Binding-site contacts:
Ligand atom C14 contacts residue LEU124 of chain 1.A at 3.8 Å (hydrophobic).
Ligand atom C21 contacts residue LEU83 of chain 1.A at 4.2 Å (hydrophobic).
Ligand atom O28 contacts residue LEU83 of chain 1.A at 3.9 Å.
Ligand atom C6 contacts residue HIS220 of chain 1.A at 3.4 Å.
Ligand atom C19 contacts residue PHE100 of chain 1.A at 3.9 Å (hydrophobic).
Ligand atom C13 contacts residue MET117 of chain 1.A at 3.9 Å (hydrophobic).
Ligand atom C13 contacts residue ILE120 of chain 1.A at 3.7 Å (hydrophobic).
Ligand atom C14 contacts residue MET117 of chain 1.A at 3.5 Å (hydrophobic).
Ligand atom C19 contacts residue LEU87 of chain 1.A at 4.1 Å (hydrophobic).
Ligand atom O12 contacts residue LEU221 of chain 1.A at 3.1 Å.
Ligand atom C11 contacts residue LEU42 of chain 1.A at 3.8 Å (hydrophobic).
Ligand atom C18 contacts residue PHE100 of chain 1.A at 4.1 Å (hydrophobic).
Ligand atom O12 contacts residue HIS220 of chain 1.A at 2.7 Å (h-bond).
Ligand atom C23 contacts residue LEU42 of chain 1.A at 3.3 Å (hydrophobic).
Ligand atom C22 contacts residue GLU49 of chain 1.A at 3.0 Å.
Ligand atom C5 contacts residue LEU221 of chain 1.A at 3.8 Å (hydrophobic).
Ligand atom C22 contacts residue ALA46 of chain 1.A at 4.0 Å (hydrophobic).
Ligand atom C6 contacts residue MET117 of chain 1.A at 3.8 Å (hydrophobic).
Ligand atom O28 contacts residue GLU49 of chain 1.A at 2.7 Å (salt-bridge).
Ligand atom C20 contacts residue LEU87 of chain 1.A at 3.9 Å (hydrophobic).
Ligand atom C6 contacts residue MET39 of chain 1.A at 4.0 Å (hydrophobic).
Ligand atom C21 contacts residue GLU49 of chain 1.A at 3.2 Å.
Ligand atom C1 contacts residue HIS220 of chain 1.A at 3.2 Å.
Ligand atom O12 contacts residue MET224 of chain 1.A at 4.0 Å.
Ligand atom C22 contacts residue LEU42 of chain 1.A at 4.1 Å (hydrophobic).
Ligand atom O28 contacts residue ARG90 of chain 1.A at 3.3 Å (salt-bridge).
Ligand atom C23 contacts residue ALA46 of chain 1.A at 3.6 Å (hydrophobic).
Ligand atom N17 contacts residue PHE100 of chain 1.A at 3.6 Å.
Ligand atom N17 contacts residue LEU124 of chain 1.A at 3.3 Å.
Ligand atom C14 contacts residue ILE120 of chain 1.A at 3.7 Å (hydrophobic).
Ligand atom C2 contacts residue MET117 of chain 1.A at 3.6 Å (hydrophobic).
Ligand atom N17 contacts residue ILE120 of chain 1.A at 4.2 Å.
Ligand atom N17 contacts residue PHE121 of chain 1.A at 3.6 Å.
Ligand atom C5 contacts residue MET39 of chain 1.A at 4.0 Å (hydrophobic).
Ligand atom N17 contacts residue MET117 of chain 1.A at 3.7 Å.
Ligand atom C1 contacts residue MET117 of chain 1.A at 3.3 Å (hydrophobic).
Ligand atom O12 contacts residue MET39 of chain 1.A at 3.3 Å.
Ligand atom C6 contacts residue LEU221 of chain 1.A at 4.1 Å (hydrophobic).
Ligand atom C22 contacts residue LEU45 of chain 1.A at 3.8 Å (hydrophobic).
Ligand atom C20 contacts residue LEU83 of chain 1.A at 3.7 Å (hydrophobic).

A small-molecule ligand and the protein it binds are described below.
Small molecule (SMILES): N#CCc1cc(O)cc2cc(-c3ccc(O)cc3)oc12

Sequence of chain 1.A:
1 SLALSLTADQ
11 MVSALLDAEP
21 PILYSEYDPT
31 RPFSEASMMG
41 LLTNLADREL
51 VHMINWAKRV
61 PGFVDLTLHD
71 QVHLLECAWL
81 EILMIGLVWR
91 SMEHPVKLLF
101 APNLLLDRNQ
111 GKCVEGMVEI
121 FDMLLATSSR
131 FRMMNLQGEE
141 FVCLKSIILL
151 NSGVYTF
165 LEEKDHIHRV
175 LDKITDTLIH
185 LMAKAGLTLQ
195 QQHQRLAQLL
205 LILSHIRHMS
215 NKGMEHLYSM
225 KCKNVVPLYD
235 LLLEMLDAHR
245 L